Binding-site contacts:
Ligand atom N3 contacts residue ILE40 of chain 2.B at 3.1 Å.
Ligand atom O2A contacts residue SER29 of chain 2.B at 3.0 Å (h-bond).
Ligand atom C6 contacts residue THR138 of chain 2.B at 3.9 Å.
Ligand atom O1G contacts residue ARG110 of chain 2.B at 3.0 Å (salt-bridge).
Ligand atom O2B contacts residue ARG110 of chain 2.B at 2.9 Å (salt-bridge).
Ligand atom N6 contacts residue VAL145 of chain 2.B at 3.3 Å (h-bond).
Ligand atom C4 contacts residue ILE40 of chain 2.B at 3.8 Å (hydrophobic).
Ligand atom O1A contacts residue SER29 of chain 2.B at 3.5 Å (h-bond).
Ligand atom C5 contacts residue ARG110 of chain 2.B at 3.5 Å.
Ligand atom N7 contacts residue VAL145 of chain 2.B at 3.8 Å.
Ligand atom C2 contacts residue THR138 of chain 2.B at 3.8 Å.
Ligand atom N3 contacts residue GLY108 of chain 2.B at 3.5 Å.
Ligand atom C2 contacts residue ILE40 of chain 2.B at 3.2 Å (hydrophobic).
Ligand atom N6 contacts residue TYR142 of chain 2.B at 3.0 Å (h-bond).
Ligand atom PA contacts residue SER29 of chain 2.B at 3.8 Å.
Ligand atom O3B contacts residue SER146 of chain 2.B at 3.8 Å.
Ligand atom C8 contacts residue HIS37 of chain 2.B at 3.4 Å.
Ligand atom C5' contacts residue HIS37 of chain 2.B at 3.4 Å.
Ligand atom N6 contacts residue GLY36 of chain 2.B at 3.5 Å.
Ligand atom N7 contacts residue ARG110 of chain 2.B at 2.9 Å (salt-bridge).
Ligand atom O1B contacts residue HIS37 of chain 2.B at 2.7 Å (h-bond).
Ligand atom N1 contacts residue THR138 of chain 2.B at 3.0 Å (h-bond).
Ligand atom C6 contacts residue GLY36 of chain 2.B at 3.6 Å.
Ligand atom O5' contacts residue HIS37 of chain 2.B at 3.1 Å (h-bond).
Ligand atom N9 contacts residue HIS37 of chain 2.B at 3.8 Å.
Ligand atom O3' contacts residue LYS107 of chain 2.B at 3.4 Å (salt-bridge).
Ligand atom O1B contacts residue SER147 of chain 2.B at 2.9 Å (h-bond).
Ligand atom PA contacts residue HIS37 of chain 2.B at 3.7 Å.
Ligand atom C5' contacts residue PHE30 of chain 2.B at 3.7 Å (hydrophobic).
Ligand atom O1A contacts residue PHE30 of chain 2.B at 3.0 Å (h-bond).
Ligand atom O2A contacts residue GLY28 of chain 2.B at 3.3 Å.
Ligand atom O2G contacts residue SER148 of chain 2.B at 2.4 Å (h-bond).
Ligand atom PB contacts residue HIS37 of chain 2.B at 3.8 Å.
Ligand atom PG contacts residue SER148 of chain 2.B at 3.8 Å.
Ligand atom C8 contacts residue ARG110 of chain 2.B at 3.2 Å.
Ligand atom O3' contacts residue GLY108 of chain 2.B at 3.6 Å.
Ligand atom O3B contacts residue SER147 of chain 2.B at 3.2 Å (h-bond).
Ligand atom O4' contacts residue HIS37 of chain 2.B at 3.2 Å.
Ligand atom O2' contacts residue GLY108 of chain 2.B at 2.6 Å (h-bond).
Ligand atom O1A contacts residue HIS37 of chain 2.B at 3.2 Å (h-bond).

Sequence of chain 2.B:
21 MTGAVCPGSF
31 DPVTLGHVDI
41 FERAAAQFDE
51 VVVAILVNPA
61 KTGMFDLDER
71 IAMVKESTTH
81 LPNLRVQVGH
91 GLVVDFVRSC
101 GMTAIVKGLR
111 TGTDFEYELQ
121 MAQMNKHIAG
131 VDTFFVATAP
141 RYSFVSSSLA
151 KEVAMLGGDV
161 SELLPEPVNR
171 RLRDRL

This small molecule binds to this protein.
Small molecule (SMILES): Nc1ncnc2c1ncn2[C@@H]1O[C@H](CO[P](=O)(O)C[P](=O)(O)OP(=O)(O)O)[C@@H](O)[C@H]1O